Binding-site contacts:
Ligand atom O3 contacts residue ILE235 of chain 2.E at 3.5 Å (h-bond).
Ligand atom C6 contacts residue ILE235 of chain 2.E at 4.3 Å (hydrophobic).
Ligand atom C5 contacts residue ASN191 of chain 2.E at 4.0 Å.
Ligand atom C7 contacts residue ASN191 of chain 2.E at 3.3 Å.
Ligand atom C4 contacts residue ASN191 of chain 2.E at 4.4 Å.
Ligand atom C6 contacts residue ASN191 of chain 2.E at 3.6 Å.
Ligand atom C3 contacts residue ASN191 of chain 2.E at 3.6 Å.
Ligand atom O5 contacts residue THR193 of chain 2.E at 4.0 Å.
Ligand atom O3 contacts residue ASN191 of chain 2.E at 4.5 Å.
Ligand atom C1 contacts residue ASN191 of chain 2.E at 1.4 Å.
Ligand atom C5 contacts residue ASN191 of chain 2.E at 3.6 Å.
Ligand atom C4 contacts residue ILE235 of chain 2.E at 3.9 Å (hydrophobic).
Ligand atom C6 contacts residue THR193 of chain 2.E at 4.0 Å.
Ligand atom C8 contacts residue ASN191 of chain 2.E at 4.3 Å.
Ligand atom C6 contacts residue ILE195 of chain 2.E at 3.8 Å (hydrophobic).
Ligand atom C6 contacts residue THR192 of chain 2.E at 4.0 Å.
Ligand atom C5 contacts residue THR193 of chain 2.E at 4.0 Å.
Ligand atom C1 contacts residue THR193 of chain 2.E at 3.9 Å.
Ligand atom C3 contacts residue ILE235 of chain 2.E at 4.3 Å (hydrophobic).
Ligand atom O7 contacts residue ASN191 of chain 2.E at 3.6 Å.
Ligand atom O5 contacts residue THR193 of chain 2.E at 3.8 Å.
Ligand atom O5 contacts residue ASN191 of chain 2.E at 2.4 Å (h-bond).
Ligand atom C4 contacts residue ASN191 of chain 2.E at 4.1 Å.
Ligand atom C6 contacts residue THR193 of chain 2.E at 3.7 Å.
Ligand atom C2 contacts residue ASN191 of chain 2.E at 2.2 Å.
Ligand atom N2 contacts residue ASN191 of chain 2.E at 2.7 Å (h-bond).
Ligand atom C5 contacts residue THR193 of chain 2.E at 4.2 Å.
Ligand atom O4 contacts residue ILE235 of chain 2.E at 3.0 Å (h-bond).

The protein below binds the small molecule below.
Small molecule (SMILES): CC(=O)N[C@H]1[C@H](O[C@H]2[C@H](O[C@H]3O[C@@H](C)[C@@H](O)[C@@H](O)[C@@H]3O)[C@@H](NC(C)=O)CO[C@@H]2CO[C@@H]2O[C@@H](C)[C@@H](O)[C@@H](O)[C@@H]2O)O[C@H](CO)[C@@H](O)[C@@H]1O

Sequence of chain 2.E:
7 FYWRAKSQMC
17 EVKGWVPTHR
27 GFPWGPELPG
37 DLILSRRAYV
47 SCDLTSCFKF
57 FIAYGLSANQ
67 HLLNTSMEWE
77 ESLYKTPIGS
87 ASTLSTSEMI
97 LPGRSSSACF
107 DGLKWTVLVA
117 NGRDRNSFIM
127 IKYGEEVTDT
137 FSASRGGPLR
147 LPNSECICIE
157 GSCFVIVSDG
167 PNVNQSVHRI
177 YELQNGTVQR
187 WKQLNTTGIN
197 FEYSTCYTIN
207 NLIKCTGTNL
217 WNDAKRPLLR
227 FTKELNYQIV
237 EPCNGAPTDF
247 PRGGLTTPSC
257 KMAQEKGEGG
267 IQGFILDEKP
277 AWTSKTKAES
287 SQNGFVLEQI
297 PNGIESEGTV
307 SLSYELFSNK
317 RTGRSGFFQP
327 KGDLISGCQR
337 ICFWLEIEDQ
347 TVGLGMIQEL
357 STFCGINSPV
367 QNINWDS